Sequence of chain 13.F:
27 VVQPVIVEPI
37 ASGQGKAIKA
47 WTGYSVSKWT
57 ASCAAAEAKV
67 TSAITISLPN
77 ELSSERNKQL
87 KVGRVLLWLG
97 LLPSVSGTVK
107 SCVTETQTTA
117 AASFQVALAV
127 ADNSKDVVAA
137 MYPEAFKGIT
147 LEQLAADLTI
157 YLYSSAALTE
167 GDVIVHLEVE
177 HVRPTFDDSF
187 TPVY

Binding-site contacts:
Ligand atom N9 contacts residue GLU140 of chain 13.F at 4.1 Å.
Ligand atom C1' contacts residue LYS143 of chain 13.F at 3.2 Å.
Ligand atom O4' contacts residue TRP47 of chain 13.F at 3.4 Å.
Ligand atom O2' contacts residue GLU140 of chain 13.F at 2.3 Å (salt-bridge).
Ligand atom N1 contacts residue TRP47 of chain 13.F at 3.7 Å.
Ligand atom C5 contacts residue TRP47 of chain 13.F at 3.8 Å (hydrophobic).
Ligand atom C4' contacts residue GLU140 of chain 13.F at 3.4 Å.
Ligand atom C4 contacts residue TRP47 of chain 13.F at 3.3 Å (hydrophobic).
Ligand atom C8 contacts residue TRP47 of chain 13.F at 3.6 Å (hydrophobic).
Ligand atom N9 contacts residue LYS143 of chain 13.F at 3.2 Å (salt-bridge).
Ligand atom C2' contacts residue LYS143 of chain 13.F at 3.7 Å.
Ligand atom C2' contacts residue GLU140 of chain 13.F at 3.0 Å.
Ligand atom O4' contacts residue GLU140 of chain 13.F at 3.0 Å (salt-bridge).
Ligand atom N7 contacts residue TRP47 of chain 13.F at 3.6 Å.
Ligand atom C5' contacts residue ARG90 of chain 13.F at 4.3 Å.
Ligand atom N9 contacts residue TRP47 of chain 13.F at 3.3 Å.
Ligand atom O4' contacts residue LYS143 of chain 13.F at 4.2 Å.
Ligand atom C8 contacts residue LYS143 of chain 13.F at 2.7 Å.
Ligand atom O3' contacts residue GLU140 of chain 13.F at 4.4 Å.
Ligand atom C6 contacts residue TRP47 of chain 13.F at 3.7 Å (hydrophobic).
Ligand atom N6 contacts residue TRP47 of chain 13.F at 4.2 Å.
Ligand atom O4' contacts residue LYS143 of chain 13.F at 4.4 Å.
Ligand atom C1' contacts residue TRP47 of chain 13.F at 3.7 Å (hydrophobic).
Ligand atom C3' contacts residue GLU140 of chain 13.F at 3.8 Å.
Ligand atom C2 contacts residue TRP47 of chain 13.F at 3.4 Å (hydrophobic).
Ligand atom C1' contacts residue GLU140 of chain 13.F at 2.7 Å.
Ligand atom N7 contacts residue LYS143 of chain 13.F at 3.8 Å.
Ligand atom N3 contacts residue TRP47 of chain 13.F at 3.4 Å.
Ligand atom O2' contacts residue LYS143 of chain 13.F at 3.8 Å.

The protein below binds the small molecule below.
Small molecule (SMILES): Nc1ncnc2c1ncn2[C@@H]1O[C@H]([C@@H]2O[C@@H]3[C@H](O[P](=O)(O)O2)[C@@H](CO[P](=O)(O)O[C@H]2[C@@H](O)[C@H](n4cnc5c(N)ncnc54)O[C@@H]2COP(=O)=O)O[C@H]3n2ccc(=O)[nH]c2=O)[C@@H](O[P](=O)(O)OC[C@H]2O[C@@H](n3ccc(=O)[nH]c3=O)[C@H](O)[C@@H]2O)[C@H]1O